Binding-site contacts:
Ligand atom C6 contacts residue ARG135 of chain 1.A at 3.4 Å.
Ligand atom C6 contacts residue GLU41 of chain 1.A at 3.3 Å.
Ligand atom C5 contacts residue LYS132 of chain 1.A at 3.7 Å.
Ligand atom O4 contacts residue LYS110 of chain 1.A at 3.5 Å (salt-bridge).
Ligand atom O6A contacts residue CA1 of chain 1.H at 2.3 Å.
Ligand atom C2 contacts residue LYS110 of chain 1.A at 3.8 Å.
Ligand atom O6B contacts residue CA1 of chain 1.G at 2.7 Å.
Ligand atom O5 contacts residue LYS110 of chain 1.A at 2.7 Å (salt-bridge).
Ligand atom C5 contacts residue LYS110 of chain 1.A at 3.6 Å.
Ligand atom C2 contacts residue ASP109 of chain 1.A at 3.6 Å.
Ligand atom C1 contacts residue LYS110 of chain 1.A at 3.4 Å.
Ligand atom O6A contacts residue GLU86 of chain 1.A at 2.9 Å (salt-bridge).
Ligand atom O6A contacts residue DGU1 of chain 1.M at 3.5 Å (h-bond).
Ligand atom C4 contacts residue GLN113 of chain 1.A at 3.7 Å.
Ligand atom O5 contacts residue ASP109 of chain 1.A at 3.6 Å (salt-bridge).
Ligand atom C1 contacts residue ASP109 of chain 1.A at 3.4 Å.
Ligand atom O2 contacts residue ARG135 of chain 1.A at 3.4 Å (salt-bridge).
Ligand atom C5 contacts residue LYS110 of chain 1.A at 3.7 Å.
Ligand atom O6B contacts residue GLU41 of chain 1.A at 3.4 Å (salt-bridge).
Ligand atom C4 contacts residue DGU1 of chain 1.M at 3.8 Å.
Ligand atom O6A contacts residue LYS110 of chain 1.A at 2.8 Å (salt-bridge).
Ligand atom O3 contacts residue ASN137 of chain 1.A at 2.9 Å (h-bond).
Ligand atom O6A contacts residue CA1 of chain 1.G at 2.5 Å.
Ligand atom C6 contacts residue ASP109 of chain 1.A at 3.4 Å.
Ligand atom O6B contacts residue LYS162 of chain 1.A at 3.7 Å.
Ligand atom O6A contacts residue ASP109 of chain 1.A at 3.4 Å (salt-bridge).
Ligand atom C6 contacts residue LYS132 of chain 1.A at 3.4 Å.
Ligand atom C6 contacts residue CA1 of chain 1.H at 3.3 Å.
Ligand atom O6A contacts residue GLU41 of chain 1.A at 3.1 Å (salt-bridge).
Ligand atom O6A contacts residue LYS132 of chain 1.A at 3.1 Å (salt-bridge).
Ligand atom O5 contacts residue LYS132 of chain 1.A at 3.0 Å (salt-bridge).
Ligand atom O3 contacts residue GLN113 of chain 1.A at 3.1 Å (h-bond).
Ligand atom O2 contacts residue GLY138 of chain 1.A at 3.3 Å.
Ligand atom O3 contacts residue GLY138 of chain 1.A at 2.9 Å (h-bond).
Ligand atom O6B contacts residue ARG135 of chain 1.A at 2.9 Å (salt-bridge).
Ligand atom C4 contacts residue LYS110 of chain 1.A at 3.5 Å.
Ligand atom O6A contacts residue ARG135 of chain 1.A at 2.8 Å (salt-bridge).
Ligand atom C6 contacts residue CA1 of chain 1.G at 2.9 Å.
Ligand atom C6 contacts residue LYS110 of chain 1.A at 3.6 Å.
Ligand atom O6B contacts residue ASP109 of chain 1.A at 3.3 Å (salt-bridge).

The small molecule below binds the protein below.
Small molecule (SMILES): O=C(O)C1=C[C@H](O)[C@@H](O)[C@@H](O[C@@H]2[C@H](O)[C@@H](O)[C@@H](O)O[C@@H]2C(=O)O)O1

Sequence of chain 1.A:
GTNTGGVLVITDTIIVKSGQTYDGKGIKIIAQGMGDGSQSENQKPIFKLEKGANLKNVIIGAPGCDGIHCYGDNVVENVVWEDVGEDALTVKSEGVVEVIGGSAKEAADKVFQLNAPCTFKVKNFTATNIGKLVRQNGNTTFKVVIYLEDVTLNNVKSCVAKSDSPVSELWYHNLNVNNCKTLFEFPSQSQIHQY